Sequence of chain 1.A:
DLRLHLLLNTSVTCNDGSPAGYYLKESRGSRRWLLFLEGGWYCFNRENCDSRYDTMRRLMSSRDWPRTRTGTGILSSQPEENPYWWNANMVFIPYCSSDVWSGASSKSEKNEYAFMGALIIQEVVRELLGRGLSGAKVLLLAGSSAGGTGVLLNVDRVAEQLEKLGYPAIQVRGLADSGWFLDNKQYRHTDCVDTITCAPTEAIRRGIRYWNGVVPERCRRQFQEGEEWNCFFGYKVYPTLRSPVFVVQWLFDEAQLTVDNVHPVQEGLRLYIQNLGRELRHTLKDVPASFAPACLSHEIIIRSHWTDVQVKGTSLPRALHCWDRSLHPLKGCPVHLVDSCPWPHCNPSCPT

This protein binds this small molecule.
Small molecule (SMILES): c1cc2c(cc1CNC[C@H]1CCCO1)OCO2

Binding-site contacts:
Ligand atom C12 contacts residue PHE243 of chain 1.A at 4.1 Å (hydrophobic).
Ligand atom C1 contacts residue VAL110 of chain 1.A at 4.4 Å (hydrophobic).
Ligand atom C12 contacts residue PHE242 of chain 1.A at 3.3 Å (hydrophobic).
Ligand atom C10 contacts residue TRP51 of chain 1.A at 4.1 Å (hydrophobic).
Ligand atom C8 contacts residue TRP51 of chain 1.A at 4.2 Å (hydrophobic).
Ligand atom O2 contacts residue PHE242 of chain 1.A at 3.8 Å.
Ligand atom O1 contacts residue PHE243 of chain 1.A at 3.9 Å.
Ligand atom O2 contacts residue THR159 of chain 1.A at 4.0 Å.
Ligand atom C11 contacts residue THR268 of chain 1.A at 4.0 Å.
Ligand atom C1 contacts residue THR159 of chain 1.A at 4.1 Å.
Ligand atom C12 contacts residue PHE191 of chain 1.A at 3.9 Å (hydrophobic).
Ligand atom C7 contacts residue TRP51 of chain 1.A at 3.5 Å (hydrophobic).
Ligand atom C11 contacts residue TRP51 of chain 1.A at 4.1 Å (hydrophobic).
Ligand atom N contacts residue TYR52 of chain 1.A at 4.1 Å.
Ligand atom C3 contacts residue PHE191 of chain 1.A at 3.6 Å (hydrophobic).
Ligand atom C4 contacts residue PHE191 of chain 1.A at 3.8 Å (hydrophobic).
Ligand atom C2 contacts residue ILE214 of chain 1.A at 4.1 Å (hydrophobic).
Ligand atom C8 contacts residue VAL269 of chain 1.A at 4.0 Å (hydrophobic).
Ligand atom O2 contacts residue ILE214 of chain 1.A at 3.4 Å.
Ligand atom O contacts residue VAL269 of chain 1.A at 4.2 Å.
Ligand atom C2 contacts residue THR159 of chain 1.A at 4.2 Å.
Ligand atom O contacts residue TRP51 of chain 1.A at 3.8 Å.
Ligand atom C1 contacts residue TYR52 of chain 1.A at 4.1 Å (hydrophobic).
Ligand atom C7 contacts residue VAL269 of chain 1.A at 4.0 Å (hydrophobic).
Ligand atom C6 contacts residue PHE191 of chain 1.A at 4.0 Å (hydrophobic).
Ligand atom N contacts residue TRP51 of chain 1.A at 3.8 Å.
Ligand atom C1 contacts residue PHE191 of chain 1.A at 3.8 Å (hydrophobic).
Ligand atom C3 contacts residue ILE214 of chain 1.A at 4.2 Å (hydrophobic).
Ligand atom C5 contacts residue TYR52 of chain 1.A at 4.2 Å (hydrophobic).
Ligand atom C2 contacts residue PHE191 of chain 1.A at 3.8 Å (hydrophobic).
Ligand atom C12 contacts residue ILE214 of chain 1.A at 3.5 Å (hydrophobic).
Ligand atom C contacts residue PHE191 of chain 1.A at 3.7 Å (hydrophobic).
Ligand atom C contacts residue TYR52 of chain 1.A at 4.0 Å (hydrophobic).
Ligand atom O1 contacts residue PRO210 of chain 1.A at 3.9 Å.
Ligand atom O contacts residue THR268 of chain 1.A at 4.2 Å.
Ligand atom C9 contacts residue TRP51 of chain 1.A at 3.8 Å (hydrophobic).
Ligand atom O2 contacts residue PHE191 of chain 1.A at 4.3 Å.
Ligand atom O1 contacts residue ILE214 of chain 1.A at 3.6 Å.
Ligand atom C5 contacts residue PHE191 of chain 1.A at 3.7 Å (hydrophobic).
Ligand atom O1 contacts residue PHE191 of chain 1.A at 3.9 Å.